A protein and the small-molecule ligand that binds it are described below.
Small molecule (SMILES): CC(=O)N[C@@H]1[C@@H](O)[C@H](O)[C@@H](CO)O[C@H]1O

Sequence of chain 1.C:
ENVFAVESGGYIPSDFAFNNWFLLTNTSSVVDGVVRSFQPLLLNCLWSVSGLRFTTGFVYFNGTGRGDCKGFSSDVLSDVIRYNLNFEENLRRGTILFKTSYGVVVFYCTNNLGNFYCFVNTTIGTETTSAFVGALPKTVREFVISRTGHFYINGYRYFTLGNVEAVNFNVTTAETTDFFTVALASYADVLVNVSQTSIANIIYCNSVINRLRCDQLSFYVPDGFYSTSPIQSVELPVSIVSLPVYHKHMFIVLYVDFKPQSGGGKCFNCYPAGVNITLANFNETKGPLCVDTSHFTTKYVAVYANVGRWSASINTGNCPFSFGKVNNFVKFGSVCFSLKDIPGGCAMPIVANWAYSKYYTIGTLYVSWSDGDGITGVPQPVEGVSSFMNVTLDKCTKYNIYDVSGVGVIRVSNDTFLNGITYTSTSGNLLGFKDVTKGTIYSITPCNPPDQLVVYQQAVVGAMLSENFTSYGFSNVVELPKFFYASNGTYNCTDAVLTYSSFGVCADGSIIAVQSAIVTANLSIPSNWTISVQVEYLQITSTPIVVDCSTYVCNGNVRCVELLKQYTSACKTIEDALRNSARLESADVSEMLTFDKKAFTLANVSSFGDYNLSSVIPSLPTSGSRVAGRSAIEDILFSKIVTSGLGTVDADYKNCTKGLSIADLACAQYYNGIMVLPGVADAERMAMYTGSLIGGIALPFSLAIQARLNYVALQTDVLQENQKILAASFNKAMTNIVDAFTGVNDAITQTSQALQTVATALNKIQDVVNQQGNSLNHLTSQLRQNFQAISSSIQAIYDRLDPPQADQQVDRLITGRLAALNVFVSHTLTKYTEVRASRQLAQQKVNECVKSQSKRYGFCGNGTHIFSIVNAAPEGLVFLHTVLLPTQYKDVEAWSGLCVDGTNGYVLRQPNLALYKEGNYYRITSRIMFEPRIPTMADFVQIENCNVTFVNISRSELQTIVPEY

Binding-site contacts:
Ligand atom O5 contacts residue ASN147 of chain 1.C at 2.4 Å (h-bond).
Ligand atom O5 contacts residue PHE166 of chain 1.C at 4.0 Å.
Ligand atom N2 contacts residue ASN148 of chain 1.C at 3.6 Å.
Ligand atom C7 contacts residue ASN148 of chain 1.C at 3.5 Å.
Ligand atom N2 contacts residue ASN147 of chain 1.C at 2.9 Å (h-bond).
Ligand atom C5 contacts residue ASN147 of chain 1.C at 3.6 Å.
Ligand atom C1 contacts residue ASN147 of chain 1.C at 1.4 Å.
Ligand atom C7 contacts residue ASN147 of chain 1.C at 3.2 Å.
Ligand atom C3 contacts residue ASN147 of chain 1.C at 3.8 Å.
Ligand atom O5 contacts residue GLY164 of chain 1.C at 4.5 Å.
Ligand atom C1 contacts residue GLY164 of chain 1.C at 4.3 Å.
Ligand atom O7 contacts residue ASN148 of chain 1.C at 2.6 Å (h-bond).
Ligand atom C2 contacts residue ASN147 of chain 1.C at 2.5 Å.
Ligand atom O7 contacts residue ASN147 of chain 1.C at 3.0 Å (h-bond).
Ligand atom C4 contacts residue ASN147 of chain 1.C at 4.2 Å.
Ligand atom C8 contacts residue GLY164 of chain 1.C at 4.1 Å.
Ligand atom C1 contacts residue PHE166 of chain 1.C at 4.0 Å (hydrophobic).
Ligand atom C8 contacts residue ASN147 of chain 1.C at 3.2 Å.